Binding-site contacts:
Ligand atom C7 contacts residue THR124 of chain 1.A at 4.2 Å.
Ligand atom O5 contacts residue THR124 of chain 1.A at 4.4 Å.
Ligand atom C3 contacts residue THR124 of chain 1.A at 4.0 Å.
Ligand atom C8 contacts residue ALA123 of chain 1.A at 4.4 Å (hydrophobic).
Ligand atom N2 contacts residue THR124 of chain 1.A at 3.4 Å (h-bond).
Ligand atom O7 contacts residue ASN122 of chain 1.A at 3.9 Å.
Ligand atom C5 contacts residue ASN122 of chain 1.A at 3.7 Å.
Ligand atom C1 contacts residue ASN122 of chain 1.A at 1.4 Å.
Ligand atom N2 contacts residue ASN122 of chain 1.A at 2.9 Å (h-bond).
Ligand atom O5 contacts residue ASN122 of chain 1.A at 2.4 Å (h-bond).
Ligand atom C8 contacts residue THR124 of chain 1.A at 3.8 Å.
Ligand atom C4 contacts residue ASN122 of chain 1.A at 4.2 Å.
Ligand atom C7 contacts residue ASN122 of chain 1.A at 3.5 Å.
Ligand atom C1 contacts residue THR124 of chain 1.A at 3.4 Å.
Ligand atom C5 contacts residue VAL127 of chain 1.A at 4.2 Å (hydrophobic).
Ligand atom C6 contacts residue VAL127 of chain 1.A at 3.7 Å (hydrophobic).
Ligand atom O5 contacts residue VAL127 of chain 1.A at 4.4 Å.
Ligand atom C2 contacts residue THR124 of chain 1.A at 3.8 Å.
Ligand atom C3 contacts residue ASN122 of chain 1.A at 3.8 Å.
Ligand atom C2 contacts residue ASN122 of chain 1.A at 2.4 Å.

This small molecule binds to this protein.
Small molecule (SMILES): CC(=O)N[C@@H]1[C@@H](O)[C@H](O)[C@@H](CO)O[C@H]1O

Sequence of chain 1.A:
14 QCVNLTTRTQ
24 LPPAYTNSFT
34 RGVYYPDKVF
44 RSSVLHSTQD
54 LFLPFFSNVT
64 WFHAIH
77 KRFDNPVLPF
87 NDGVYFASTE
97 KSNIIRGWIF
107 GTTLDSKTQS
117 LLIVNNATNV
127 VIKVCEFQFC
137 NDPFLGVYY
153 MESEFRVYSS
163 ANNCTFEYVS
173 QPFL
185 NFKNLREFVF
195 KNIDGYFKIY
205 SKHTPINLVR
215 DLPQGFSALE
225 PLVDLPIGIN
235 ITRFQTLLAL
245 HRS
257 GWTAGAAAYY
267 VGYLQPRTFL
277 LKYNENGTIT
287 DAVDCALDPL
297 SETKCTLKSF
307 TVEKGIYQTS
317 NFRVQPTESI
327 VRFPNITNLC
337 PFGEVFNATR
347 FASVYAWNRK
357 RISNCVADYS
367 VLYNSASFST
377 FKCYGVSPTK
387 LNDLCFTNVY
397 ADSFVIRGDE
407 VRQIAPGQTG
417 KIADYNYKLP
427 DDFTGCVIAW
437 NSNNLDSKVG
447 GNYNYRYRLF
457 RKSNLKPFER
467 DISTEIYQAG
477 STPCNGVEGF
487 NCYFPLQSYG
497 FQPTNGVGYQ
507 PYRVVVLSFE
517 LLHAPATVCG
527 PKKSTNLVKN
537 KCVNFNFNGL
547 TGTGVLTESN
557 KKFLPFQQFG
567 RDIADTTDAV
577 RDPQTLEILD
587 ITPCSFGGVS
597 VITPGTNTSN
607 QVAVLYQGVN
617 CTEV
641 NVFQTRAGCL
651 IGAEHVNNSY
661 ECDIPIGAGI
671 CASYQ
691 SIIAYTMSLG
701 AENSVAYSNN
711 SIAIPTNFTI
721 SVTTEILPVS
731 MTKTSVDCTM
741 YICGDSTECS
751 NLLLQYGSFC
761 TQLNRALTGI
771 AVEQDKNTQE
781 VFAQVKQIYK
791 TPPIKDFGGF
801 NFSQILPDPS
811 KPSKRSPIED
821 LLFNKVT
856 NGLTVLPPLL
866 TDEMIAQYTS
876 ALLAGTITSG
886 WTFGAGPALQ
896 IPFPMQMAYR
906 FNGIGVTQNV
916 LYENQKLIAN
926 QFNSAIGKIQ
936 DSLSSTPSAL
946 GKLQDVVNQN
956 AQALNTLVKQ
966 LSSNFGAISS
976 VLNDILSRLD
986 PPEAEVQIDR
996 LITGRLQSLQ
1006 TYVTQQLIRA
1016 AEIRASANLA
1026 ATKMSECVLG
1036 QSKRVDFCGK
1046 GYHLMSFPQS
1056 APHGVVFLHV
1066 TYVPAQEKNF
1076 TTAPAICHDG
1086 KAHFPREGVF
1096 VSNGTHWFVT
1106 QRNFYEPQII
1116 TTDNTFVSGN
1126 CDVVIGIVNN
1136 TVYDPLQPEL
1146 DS